Sequence of chain 1.A:
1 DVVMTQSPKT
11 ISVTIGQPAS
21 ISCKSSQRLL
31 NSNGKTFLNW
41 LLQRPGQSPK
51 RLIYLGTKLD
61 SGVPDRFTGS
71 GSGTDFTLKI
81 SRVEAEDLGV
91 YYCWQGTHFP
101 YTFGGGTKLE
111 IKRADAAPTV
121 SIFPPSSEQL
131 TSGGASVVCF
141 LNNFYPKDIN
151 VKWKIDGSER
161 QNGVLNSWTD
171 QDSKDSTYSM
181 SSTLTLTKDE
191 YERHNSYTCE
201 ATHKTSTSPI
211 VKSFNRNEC

This protein binds this small molecule.
Small molecule (SMILES): C[N+]1([O-])CCC([Si](C)(C)c2ccccc2)CC1

Binding-site contacts:
Ligand atom C8 contacts residue TYR101 of chain 1.A at 3.8 Å (hydrophobic).
Ligand atom C12 contacts residue PHE37 of chain 1.A at 4.2 Å (hydrophobic).
Ligand atom C4 contacts residue LEU99 of chain 1.B at 4.1 Å (hydrophobic).
Ligand atom C8 contacts residue TYR51 of chain 1.B at 4.0 Å (hydrophobic).
Ligand atom C2 contacts residue ASN39 of chain 1.A at 3.5 Å.
Ligand atom C6 contacts residue GLY96 of chain 1.A at 3.4 Å.
Ligand atom C10 contacts residue TRP101 of chain 1.B at 3.7 Å (hydrophobic).
Ligand atom C9 contacts residue TRP101 of chain 1.B at 4.4 Å (hydrophobic).
Ligand atom C5 contacts residue TRP94 of chain 1.A at 3.9 Å (hydrophobic).
Ligand atom C13 contacts residue TYR101 of chain 1.A at 4.2 Å (hydrophobic).
Ligand atom C7 contacts residue ASN36 of chain 1.B at 4.3 Å.
Ligand atom C13 contacts residue GLY96 of chain 1.A at 3.0 Å.
Ligand atom C7 contacts residue ALA34 of chain 1.B at 3.8 Å (hydrophobic).
Ligand atom C3 contacts residue PHE37 of chain 1.A at 4.2 Å (hydrophobic).
Ligand atom C3 contacts residue LEU99 of chain 1.B at 4.1 Å (hydrophobic).
Ligand atom C11 contacts residue TRP101 of chain 1.B at 3.6 Å (hydrophobic).
Ligand atom C12 contacts residue GLY96 of chain 1.A at 3.2 Å.
Ligand atom C2 contacts residue LEU99 of chain 1.B at 4.3 Å (hydrophobic).
Ligand atom C2 contacts residue GLY104 of chain 1.B at 3.9 Å.
Ligand atom C1 contacts residue ASN39 of chain 1.A at 3.5 Å.
Ligand atom C7 contacts residue LEU100 of chain 1.B at 4.3 Å (hydrophobic).
Ligand atom O1 contacts residue TRP101 of chain 1.B at 4.0 Å.
Ligand atom C6 contacts residue GLN95 of chain 1.A at 3.7 Å.
Ligand atom N1 contacts residue TRP101 of chain 1.B at 4.3 Å.
Ligand atom C7 contacts residue LEU99 of chain 1.B at 3.5 Å (hydrophobic).
Ligand atom C6 contacts residue TRP94 of chain 1.A at 3.7 Å (hydrophobic).
Ligand atom C14 contacts residue TRP101 of chain 1.B at 4.2 Å (hydrophobic).
Ligand atom C1 contacts residue TRP94 of chain 1.A at 3.7 Å (hydrophobic).
Ligand atom C1 contacts residue PHE37 of chain 1.A at 4.1 Å (hydrophobic).
Ligand atom C5 contacts residue GLN95 of chain 1.A at 4.4 Å.
Ligand atom C2 contacts residue PHE37 of chain 1.A at 4.2 Å (hydrophobic).
Ligand atom C5 contacts residue LEU99 of chain 1.B at 4.3 Å (hydrophobic).
Ligand atom C3 contacts residue GLY104 of chain 1.B at 3.6 Å.
Ligand atom C5 contacts residue GLY96 of chain 1.A at 3.5 Å.
Ligand atom C4 contacts residue GLY96 of chain 1.A at 4.0 Å.
Ligand atom O1 contacts residue TYR101 of chain 1.A at 3.3 Å (h-bond).
Ligand atom C1 contacts residue GLN95 of chain 1.A at 4.3 Å.
Ligand atom O1 contacts residue TYR51 of chain 1.B at 3.7 Å.
Ligand atom C8 contacts residue ASN36 of chain 1.B at 4.2 Å.
Ligand atom C1 contacts residue GLY96 of chain 1.A at 3.8 Å.

Sequence of chain 1.B:
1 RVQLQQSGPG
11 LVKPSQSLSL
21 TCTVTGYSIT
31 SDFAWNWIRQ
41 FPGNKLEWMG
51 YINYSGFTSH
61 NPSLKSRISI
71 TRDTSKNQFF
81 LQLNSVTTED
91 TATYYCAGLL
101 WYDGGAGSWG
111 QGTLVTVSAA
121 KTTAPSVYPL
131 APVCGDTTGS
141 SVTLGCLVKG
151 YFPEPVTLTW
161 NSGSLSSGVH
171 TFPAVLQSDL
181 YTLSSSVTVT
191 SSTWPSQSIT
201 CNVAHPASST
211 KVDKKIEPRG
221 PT